The small molecule below binds the protein below.
Small molecule (SMILES): O=C(O)CC1CCC(c2ccc(-c3ccc4nc(C(=O)NCc5ccc(OC(F)(F)F)cc5)cn4c3)cc2)CC1

Sequence of chain 1.A:
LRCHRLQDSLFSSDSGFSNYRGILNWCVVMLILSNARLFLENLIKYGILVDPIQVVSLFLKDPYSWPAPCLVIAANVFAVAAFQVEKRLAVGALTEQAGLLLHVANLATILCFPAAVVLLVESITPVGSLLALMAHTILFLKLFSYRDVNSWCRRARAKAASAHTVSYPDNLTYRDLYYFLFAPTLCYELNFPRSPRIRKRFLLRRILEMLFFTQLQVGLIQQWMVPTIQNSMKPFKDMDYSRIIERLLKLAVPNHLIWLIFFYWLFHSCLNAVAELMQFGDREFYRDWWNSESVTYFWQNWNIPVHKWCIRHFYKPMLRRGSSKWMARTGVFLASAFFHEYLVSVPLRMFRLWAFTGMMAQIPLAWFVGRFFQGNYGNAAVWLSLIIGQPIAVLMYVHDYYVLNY

Binding-site contacts:
Ligand atom C27 contacts residue PHE408 of chain 1.A at 3.9 Å (hydrophobic).
Ligand atom C26 contacts residue VAL407 of chain 1.A at 3.9 Å (hydrophobic).
Ligand atom N1 contacts residue HIS415 of chain 1.A at 3.5 Å (h-bond).
Ligand atom O2 contacts residue TRP377 of chain 1.A at 2.7 Å (h-bond).
Ligand atom O contacts residue GLN375 of chain 1.A at 3.1 Å (h-bond).
Ligand atom C2 contacts residue GLN375 of chain 1.A at 3.3 Å.
Ligand atom C29 contacts residue TYR390 of chain 1.A at 4.0 Å (hydrophobic).
Ligand atom O2 contacts residue ASN378 of chain 1.A at 2.8 Å (h-bond).
Ligand atom C18 contacts residue MET199 of chain 1.A at 3.5 Å (hydrophobic).
Ligand atom C25 contacts residue PHE408 of chain 1.A at 4.1 Å (hydrophobic).
Ligand atom C13 contacts residue ASN378 of chain 1.A at 4.2 Å.
Ligand atom C26 contacts residue PHE408 of chain 1.A at 3.7 Å (hydrophobic).
Ligand atom F2 contacts residue MET199 of chain 1.A at 2.9 Å.
Ligand atom C15 contacts residue HIS415 of chain 1.A at 3.7 Å.
Ligand atom C14 contacts residue TRP377 of chain 1.A at 3.6 Å (hydrophobic).
Ligand atom C19 contacts residue MET199 of chain 1.A at 3.7 Å (hydrophobic).
Ligand atom C1 contacts residue TYR390 of chain 1.A at 4.1 Å (hydrophobic).
Ligand atom C7 contacts residue HIS382 of chain 1.A at 3.5 Å.
Ligand atom C28 contacts residue ILE386 of chain 1.A at 3.8 Å (hydrophobic).
Ligand atom N2 contacts residue HIS415 of chain 1.A at 3.3 Å (h-bond).
Ligand atom C24 contacts residue SER411 of chain 1.A at 3.3 Å.
Ligand atom F contacts residue MET199 of chain 1.A at 3.6 Å.
Ligand atom C29 contacts residue GLN375 of chain 1.A at 4.0 Å.
Ligand atom C24 contacts residue MET434 of chain 1.A at 3.7 Å (hydrophobic).
Ligand atom C3 contacts residue ARG404 of chain 1.A at 3.8 Å.
Ligand atom C17 contacts residue ASN378 of chain 1.A at 3.9 Å.
Ligand atom O1 contacts residue LEU341 of chain 1.A at 3.8 Å.
Ligand atom C27 contacts residue VAL407 of chain 1.A at 4.0 Å (hydrophobic).
Ligand atom C12 contacts residue VAL381 of chain 1.A at 3.6 Å (hydrophobic).
Ligand atom C14 contacts residue ASN378 of chain 1.A at 3.4 Å.
Ligand atom C29 contacts residue ILE386 of chain 1.A at 3.6 Å (hydrophobic).
Ligand atom O3 contacts residue GLN375 of chain 1.A at 3.2 Å (h-bond).
Ligand atom C20 contacts residue MET199 of chain 1.A at 3.8 Å (hydrophobic).
Ligand atom C contacts residue GLN375 of chain 1.A at 3.1 Å.
Ligand atom C23 contacts residue TRP374 of chain 1.A at 4.1 Å (hydrophobic).
Ligand atom O1 contacts residue MET199 of chain 1.A at 3.6 Å.
Ligand atom N contacts residue VAL381 of chain 1.A at 3.9 Å.
Ligand atom C1 contacts residue GLN375 of chain 1.A at 3.7 Å.
Ligand atom C25 contacts residue SER411 of chain 1.A at 3.7 Å.
Ligand atom C8 contacts residue HIS382 of chain 1.A at 4.1 Å.